Sequence of chain 1.B:
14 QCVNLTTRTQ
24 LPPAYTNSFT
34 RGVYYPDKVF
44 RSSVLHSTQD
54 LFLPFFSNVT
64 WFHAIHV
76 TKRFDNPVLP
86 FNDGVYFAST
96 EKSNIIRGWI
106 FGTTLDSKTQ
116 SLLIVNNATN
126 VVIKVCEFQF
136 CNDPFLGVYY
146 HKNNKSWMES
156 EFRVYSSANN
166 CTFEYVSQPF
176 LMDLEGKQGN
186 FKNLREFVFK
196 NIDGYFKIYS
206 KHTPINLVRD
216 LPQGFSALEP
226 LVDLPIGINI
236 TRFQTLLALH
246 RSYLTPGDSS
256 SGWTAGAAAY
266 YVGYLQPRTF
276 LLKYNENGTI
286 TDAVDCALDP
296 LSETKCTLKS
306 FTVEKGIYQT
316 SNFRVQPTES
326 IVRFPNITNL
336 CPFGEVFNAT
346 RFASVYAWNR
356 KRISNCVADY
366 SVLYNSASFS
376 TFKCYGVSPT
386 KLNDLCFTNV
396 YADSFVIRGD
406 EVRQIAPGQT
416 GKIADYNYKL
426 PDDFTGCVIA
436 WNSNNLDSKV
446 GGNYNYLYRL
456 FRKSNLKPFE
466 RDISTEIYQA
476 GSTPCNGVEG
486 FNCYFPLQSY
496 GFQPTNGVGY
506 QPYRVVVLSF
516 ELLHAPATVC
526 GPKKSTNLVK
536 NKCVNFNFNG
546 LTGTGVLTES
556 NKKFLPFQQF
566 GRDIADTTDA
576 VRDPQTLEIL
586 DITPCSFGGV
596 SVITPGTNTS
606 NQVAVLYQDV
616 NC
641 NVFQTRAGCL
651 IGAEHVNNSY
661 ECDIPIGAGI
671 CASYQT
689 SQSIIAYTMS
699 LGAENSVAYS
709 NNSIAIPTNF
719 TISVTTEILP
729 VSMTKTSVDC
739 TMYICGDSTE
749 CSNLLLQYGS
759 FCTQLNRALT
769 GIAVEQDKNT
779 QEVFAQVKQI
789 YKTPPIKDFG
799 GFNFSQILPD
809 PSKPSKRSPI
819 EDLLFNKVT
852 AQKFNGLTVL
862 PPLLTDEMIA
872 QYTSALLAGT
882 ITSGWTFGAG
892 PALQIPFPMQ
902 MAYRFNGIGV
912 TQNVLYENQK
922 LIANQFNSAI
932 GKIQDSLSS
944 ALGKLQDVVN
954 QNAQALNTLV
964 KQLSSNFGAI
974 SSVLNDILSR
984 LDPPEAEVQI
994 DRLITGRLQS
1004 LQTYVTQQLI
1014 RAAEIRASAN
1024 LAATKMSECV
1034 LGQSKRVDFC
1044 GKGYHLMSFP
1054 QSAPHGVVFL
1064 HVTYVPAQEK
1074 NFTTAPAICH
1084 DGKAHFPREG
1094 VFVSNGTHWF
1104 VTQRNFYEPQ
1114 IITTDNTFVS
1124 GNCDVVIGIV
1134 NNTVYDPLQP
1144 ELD

Binding-site contacts:
Ligand atom O5 contacts residue ASN616 of chain 1.B at 2.4 Å (h-bond).
Ligand atom C3 contacts residue ASN616 of chain 1.B at 3.8 Å.
Ligand atom O7 contacts residue ASN616 of chain 1.B at 3.6 Å (h-bond).
Ligand atom C1 contacts residue ASN616 of chain 1.B at 1.4 Å.
Ligand atom C2 contacts residue ASN616 of chain 1.B at 2.5 Å.
Ligand atom C5 contacts residue ASN616 of chain 1.B at 3.7 Å.
Ligand atom C8 contacts residue ASN616 of chain 1.B at 4.0 Å.
Ligand atom C8 contacts residue ARG646 of chain 1.B at 4.1 Å.
Ligand atom N2 contacts residue ASN616 of chain 1.B at 2.9 Å (h-bond).
Ligand atom C4 contacts residue ASN616 of chain 1.B at 4.2 Å.
Ligand atom C7 contacts residue ASN616 of chain 1.B at 3.4 Å.

The small molecule below binds the protein below.
Small molecule (SMILES): CC(=O)N[C@@H]1[C@@H](O)[C@H](O)[C@@H](CO)O[C@H]1O